Sequence of chain 1.A:
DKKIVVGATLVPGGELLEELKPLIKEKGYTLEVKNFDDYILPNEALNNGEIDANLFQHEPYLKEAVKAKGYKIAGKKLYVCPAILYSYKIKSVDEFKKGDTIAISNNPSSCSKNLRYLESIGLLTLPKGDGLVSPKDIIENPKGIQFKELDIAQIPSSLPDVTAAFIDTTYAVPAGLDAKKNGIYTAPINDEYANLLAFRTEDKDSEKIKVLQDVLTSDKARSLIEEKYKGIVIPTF

Binding-site contacts:
Ligand atom O contacts residue ASN199 of chain 1.A at 3.0 Å (h-bond).
Ligand atom SE contacts residue TYR64 of chain 1.A at 3.6 Å.
Ligand atom CG contacts residue PHE59 of chain 1.A at 4.4 Å (hydrophobic).
Ligand atom CB contacts residue TYR42 of chain 1.A at 4.0 Å (hydrophobic).
Ligand atom CB contacts residue PHE59 of chain 1.A at 3.4 Å (hydrophobic).
Ligand atom CE contacts residue TYR64 of chain 1.A at 3.9 Å (hydrophobic).
Ligand atom O contacts residue CYS85 of chain 1.A at 3.7 Å.
Ligand atom CG contacts residue ACT1 of chain 1.S at 3.7 Å.
Ligand atom C contacts residue ASN199 of chain 1.A at 4.0 Å.
Ligand atom CG contacts residue TYR42 of chain 1.A at 4.1 Å (hydrophobic).
Ligand atom N contacts residue THR174 of chain 1.A at 3.5 Å (h-bond).
Ligand atom C contacts residue ACT1 of chain 1.S at 3.4 Å.
Ligand atom N contacts residue CYS85 of chain 1.A at 4.0 Å.
Ligand atom OXT contacts residue ASP172 of chain 1.A at 3.6 Å.
Ligand atom SE contacts residue GLN60 of chain 1.A at 3.9 Å.
Ligand atom N contacts residue PHE59 of chain 1.A at 4.2 Å.
Ligand atom O contacts residue ACT1 of chain 1.S at 3.7 Å.
Ligand atom SE contacts residue HIS61 of chain 1.A at 3.6 Å.
Ligand atom C contacts residue HIS61 of chain 1.A at 4.4 Å.
Ligand atom CG contacts residue ASP172 of chain 1.A at 3.8 Å.
Ligand atom CG contacts residue HIS61 of chain 1.A at 3.8 Å.
Ligand atom CB contacts residue ASP172 of chain 1.A at 4.3 Å.
Ligand atom CA contacts residue ASP172 of chain 1.A at 3.7 Å.
Ligand atom CA contacts residue ASN199 of chain 1.A at 4.0 Å.
Ligand atom O contacts residue HIS61 of chain 1.A at 3.8 Å.
Ligand atom CE contacts residue GLN60 of chain 1.A at 3.8 Å.
Ligand atom N contacts residue ASN199 of chain 1.A at 3.1 Å (h-bond).
Ligand atom CA contacts residue PHE59 of chain 1.A at 4.4 Å (hydrophobic).
Ligand atom SE contacts residue PHE59 of chain 1.A at 4.4 Å.
Ligand atom CE contacts residue TYR42 of chain 1.A at 3.6 Å (hydrophobic).
Ligand atom CA contacts residue TYR42 of chain 1.A at 3.7 Å (hydrophobic).
Ligand atom C contacts residue CYS85 of chain 1.A at 4.0 Å (hydrophobic).
Ligand atom OXT contacts residue CYS85 of chain 1.A at 3.7 Å.
Ligand atom O contacts residue TYR197 of chain 1.A at 4.2 Å.
Ligand atom CE contacts residue PHE59 of chain 1.A at 3.7 Å (hydrophobic).
Ligand atom C contacts residue ASP172 of chain 1.A at 4.2 Å.
Ligand atom CB contacts residue ASN199 of chain 1.A at 3.9 Å.
Ligand atom CB contacts residue HIS61 of chain 1.A at 4.4 Å.
Ligand atom OXT contacts residue ACT1 of chain 1.S at 2.3 Å (h-bond).
Ligand atom N contacts residue TYR42 of chain 1.A at 4.3 Å.

This small molecule binds to this protein.
Small molecule (SMILES): C[Se]CC[C@H](N)C(=O)O